This small molecule binds to this protein.
Small molecule (SMILES): CSCC[C@H](NC(=O)[C@H](CCCN=C(N)N)NC(=O)[C@H](C)NC(=O)[C@H](CCCN=C(N)N)NC(=O)[C@H](C)NC(=O)[C@H](C)NC(=O)[C@H](CC(C)C)NC(=O)[C@@H](NC(=O)[C@@H](N)CO)C(C)C)C(=O)N[C@@H](CC1=CN=C2C=CC=CC12)C(=O)N[C@@H](CCSC)C(=O)N[C@@H](CC1=c2ccccc2=NC1)C(=O)N[C@@H](Cc1cnc[nH]1)C(=O)N[C@@H](CC1=CN=C2C=CC=C[C@H]12)C(=O)O

Sequence of chain 1.B:
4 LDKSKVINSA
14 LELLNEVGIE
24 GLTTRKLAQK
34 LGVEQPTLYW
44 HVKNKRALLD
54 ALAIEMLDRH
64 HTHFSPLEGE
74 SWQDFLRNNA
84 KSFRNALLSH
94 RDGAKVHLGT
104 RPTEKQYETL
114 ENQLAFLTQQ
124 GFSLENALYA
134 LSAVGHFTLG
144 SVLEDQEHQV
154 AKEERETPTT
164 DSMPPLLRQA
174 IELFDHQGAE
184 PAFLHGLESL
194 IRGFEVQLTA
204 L

Sequence of chain 1.A:
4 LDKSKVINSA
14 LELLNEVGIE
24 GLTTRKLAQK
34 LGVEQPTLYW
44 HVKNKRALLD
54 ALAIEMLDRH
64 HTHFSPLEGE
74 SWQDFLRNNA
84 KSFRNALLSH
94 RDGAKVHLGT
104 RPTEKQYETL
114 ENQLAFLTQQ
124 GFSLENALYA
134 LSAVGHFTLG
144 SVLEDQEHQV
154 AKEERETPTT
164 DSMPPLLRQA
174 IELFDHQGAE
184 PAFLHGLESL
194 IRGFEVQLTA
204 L

Binding-site contacts:
Ligand atom NE contacts residue GLU175 of chain 1.B at 3.1 Å (salt-bridge).
Ligand atom CZ contacts residue ARG171 of chain 1.B at 3.5 Å.
Ligand atom NH2 contacts residue GLU175 of chain 1.B at 3.3 Å (salt-bridge).
Ligand atom O contacts residue HIS64 of chain 1.A at 2.6 Å (h-bond).
Ligand atom NE1 contacts residue GLU147 of chain 1.B at 2.8 Å (salt-bridge).
Ligand atom O contacts residue ARG104 of chain 1.A at 3.3 Å (salt-bridge).
Ligand atom NE1 contacts residue LEU134 of chain 1.A at 2.8 Å (h-bond).
Ligand atom NH1 contacts residue GLU156 of chain 1.B at 2.9 Å (salt-bridge).
Ligand atom NH1 contacts residue ASP164 of chain 1.B at 3.4 Å (salt-bridge).
Ligand atom CE1 contacts residue THR103 of chain 1.A at 3.5 Å.
Ligand atom O contacts residue ARG104 of chain 1.A at 2.6 Å (salt-bridge).
Ligand atom O contacts residue LEU113 of chain 1.A at 3.5 Å.
Ligand atom CZ2 contacts residue GLY138 of chain 1.A at 3.5 Å.
Ligand atom OXT contacts residue GLN116 of chain 1.A at 3.0 Å (h-bond).
Ligand atom NH2 contacts residue GLU156 of chain 1.B at 2.8 Å (salt-bridge).
Ligand atom NE1 contacts residue GLY138 of chain 1.A at 3.5 Å.
Ligand atom CE1 contacts residue HIS100 of chain 1.A at 3.0 Å.
Ligand atom N contacts residue HIS151 of chain 1.B at 3.5 Å (h-bond).
Ligand atom O contacts residue ARG104 of chain 1.A at 3.0 Å.
Ligand atom C contacts residue ARG104 of chain 1.A at 3.5 Å.
Ligand atom C contacts residue HIS64 of chain 1.A at 3.5 Å.
Ligand atom O contacts residue HIS151 of chain 1.B at 3.1 Å (h-bond).
Ligand atom C contacts residue PHE67 of chain 1.A at 3.4 Å (hydrophobic).
Ligand atom OXT contacts residue PHE67 of chain 1.A at 3.4 Å.
Ligand atom NH2 contacts residue ARG171 of chain 1.B at 3.4 Å.
Ligand atom O contacts residue PHE67 of chain 1.A at 3.3 Å.
Ligand atom CD2 contacts residue PRO161 of chain 1.B at 3.2 Å (hydrophobic).
Ligand atom O contacts residue ILE174 of chain 1.B at 3.5 Å.
Ligand atom NE2 contacts residue GLU147 of chain 1.B at 2.6 Å (salt-bridge).
Ligand atom O contacts residue ASN82 of chain 1.A at 2.9 Å (h-bond).
Ligand atom CD2 contacts residue THR103 of chain 1.A at 3.1 Å.
Ligand atom CD2 contacts residue GLU147 of chain 1.B at 3.5 Å.
Ligand atom C contacts residue GLN116 of chain 1.A at 3.5 Å.
Ligand atom NE1 contacts residue GLN116 of chain 1.A at 2.9 Å (h-bond).
Ligand atom CE2 contacts residue LEU134 of chain 1.A at 3.5 Å (hydrophobic).
Ligand atom NE2 contacts residue THR103 of chain 1.A at 3.5 Å (h-bond).
Ligand atom O contacts residue GLN116 of chain 1.A at 3.2 Å (h-bond).
Ligand atom O contacts residue PRO105 of chain 1.A at 3.1 Å.
Ligand atom ND1 contacts residue THR103 of chain 1.A at 3.2 Å (h-bond).
Ligand atom CE2 contacts residue GLY138 of chain 1.A at 3.4 Å.